A small-molecule ligand and the protein it binds are described below.
Small molecule (SMILES): CC(=O)N[C@@H]1[C@@H](O)[C@H](O)[C@@H](CO)O[C@H]1O

Sequence of chain 1.A:
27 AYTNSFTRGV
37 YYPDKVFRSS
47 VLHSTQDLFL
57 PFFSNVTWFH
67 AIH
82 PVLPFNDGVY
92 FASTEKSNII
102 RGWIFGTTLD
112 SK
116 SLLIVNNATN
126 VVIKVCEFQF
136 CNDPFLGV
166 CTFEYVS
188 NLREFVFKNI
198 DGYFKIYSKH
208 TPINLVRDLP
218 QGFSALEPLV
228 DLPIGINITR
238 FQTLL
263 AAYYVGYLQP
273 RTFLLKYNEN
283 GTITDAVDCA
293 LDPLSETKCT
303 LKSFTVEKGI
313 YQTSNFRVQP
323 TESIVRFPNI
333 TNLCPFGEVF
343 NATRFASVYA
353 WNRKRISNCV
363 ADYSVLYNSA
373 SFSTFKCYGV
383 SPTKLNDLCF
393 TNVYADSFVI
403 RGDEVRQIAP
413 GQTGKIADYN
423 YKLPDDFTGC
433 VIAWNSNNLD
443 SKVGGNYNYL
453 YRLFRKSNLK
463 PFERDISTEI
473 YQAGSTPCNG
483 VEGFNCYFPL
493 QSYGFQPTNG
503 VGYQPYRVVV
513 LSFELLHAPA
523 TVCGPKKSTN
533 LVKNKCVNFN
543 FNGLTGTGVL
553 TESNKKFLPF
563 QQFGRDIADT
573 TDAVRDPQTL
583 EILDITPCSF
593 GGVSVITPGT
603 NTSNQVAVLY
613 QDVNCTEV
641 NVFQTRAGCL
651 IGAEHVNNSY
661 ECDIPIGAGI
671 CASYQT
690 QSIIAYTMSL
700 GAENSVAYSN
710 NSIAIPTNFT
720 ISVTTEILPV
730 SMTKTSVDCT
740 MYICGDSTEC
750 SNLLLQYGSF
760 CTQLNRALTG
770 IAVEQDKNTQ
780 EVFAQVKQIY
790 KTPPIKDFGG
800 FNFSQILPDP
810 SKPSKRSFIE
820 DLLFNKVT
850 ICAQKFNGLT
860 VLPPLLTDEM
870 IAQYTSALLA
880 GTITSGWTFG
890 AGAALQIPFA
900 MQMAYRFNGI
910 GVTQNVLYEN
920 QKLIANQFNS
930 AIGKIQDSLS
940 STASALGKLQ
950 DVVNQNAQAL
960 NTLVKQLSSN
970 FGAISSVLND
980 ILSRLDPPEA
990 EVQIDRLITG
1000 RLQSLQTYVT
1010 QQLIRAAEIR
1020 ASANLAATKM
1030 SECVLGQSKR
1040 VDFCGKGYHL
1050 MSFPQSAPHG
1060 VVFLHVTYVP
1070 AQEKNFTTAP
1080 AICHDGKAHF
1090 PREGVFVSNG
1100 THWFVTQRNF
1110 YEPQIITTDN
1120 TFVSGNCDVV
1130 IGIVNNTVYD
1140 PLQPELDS

Sequence of chain 1.C:
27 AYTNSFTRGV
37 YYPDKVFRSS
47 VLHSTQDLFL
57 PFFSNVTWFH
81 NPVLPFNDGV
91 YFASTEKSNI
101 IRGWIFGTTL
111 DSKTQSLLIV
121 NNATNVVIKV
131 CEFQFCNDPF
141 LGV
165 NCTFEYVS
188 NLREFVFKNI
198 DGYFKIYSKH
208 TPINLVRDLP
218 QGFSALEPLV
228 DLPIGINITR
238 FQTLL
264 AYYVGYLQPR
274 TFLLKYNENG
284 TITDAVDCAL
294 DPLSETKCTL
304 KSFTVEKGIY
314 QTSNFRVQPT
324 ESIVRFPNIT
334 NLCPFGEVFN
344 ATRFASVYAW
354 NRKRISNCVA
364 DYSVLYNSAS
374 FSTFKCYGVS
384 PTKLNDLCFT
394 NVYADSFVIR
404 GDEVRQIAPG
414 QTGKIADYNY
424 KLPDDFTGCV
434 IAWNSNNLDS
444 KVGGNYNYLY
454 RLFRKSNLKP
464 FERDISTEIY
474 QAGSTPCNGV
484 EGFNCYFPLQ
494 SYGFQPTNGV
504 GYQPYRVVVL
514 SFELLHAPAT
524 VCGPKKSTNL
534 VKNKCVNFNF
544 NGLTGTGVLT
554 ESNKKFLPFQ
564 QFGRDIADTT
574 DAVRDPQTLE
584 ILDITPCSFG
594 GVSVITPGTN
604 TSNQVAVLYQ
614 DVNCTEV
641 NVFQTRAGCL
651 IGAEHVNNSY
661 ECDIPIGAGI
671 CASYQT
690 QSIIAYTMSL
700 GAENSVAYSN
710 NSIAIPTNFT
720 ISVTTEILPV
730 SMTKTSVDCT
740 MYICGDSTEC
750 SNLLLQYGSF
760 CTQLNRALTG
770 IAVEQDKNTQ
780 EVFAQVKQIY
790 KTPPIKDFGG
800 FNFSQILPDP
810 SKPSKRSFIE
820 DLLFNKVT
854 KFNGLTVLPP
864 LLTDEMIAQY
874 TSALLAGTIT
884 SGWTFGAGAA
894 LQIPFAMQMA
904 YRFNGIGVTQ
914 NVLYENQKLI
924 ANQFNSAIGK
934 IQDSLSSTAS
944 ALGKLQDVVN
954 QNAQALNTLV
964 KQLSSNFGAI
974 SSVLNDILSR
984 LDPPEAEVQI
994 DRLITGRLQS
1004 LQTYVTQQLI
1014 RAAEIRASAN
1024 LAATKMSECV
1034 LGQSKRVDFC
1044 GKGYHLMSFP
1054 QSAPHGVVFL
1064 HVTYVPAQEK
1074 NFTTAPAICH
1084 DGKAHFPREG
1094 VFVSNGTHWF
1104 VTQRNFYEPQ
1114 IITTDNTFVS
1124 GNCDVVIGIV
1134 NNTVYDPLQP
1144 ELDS

Binding-site contacts:
Ligand atom O7 contacts residue ASN1074 of chain 1.C at 4.4 Å.
Ligand atom N2 contacts residue ASN1074 of chain 1.C at 3.0 Å (h-bond).
Ligand atom C7 contacts residue ASN1074 of chain 1.C at 3.9 Å.
Ligand atom C6 contacts residue ALA706 of chain 1.C at 3.7 Å (hydrophobic).
Ligand atom C5 contacts residue ASN1074 of chain 1.C at 3.7 Å.
Ligand atom C3 contacts residue ASN1074 of chain 1.C at 3.8 Å.
Ligand atom O4 contacts residue ALA706 of chain 1.C at 4.4 Å.
Ligand atom C5 contacts residue ALA706 of chain 1.C at 3.6 Å (hydrophobic).
Ligand atom C1 contacts residue GLN895 of chain 1.A at 3.7 Å.
Ligand atom O5 contacts residue ASN1074 of chain 1.C at 2.4 Å (h-bond).
Ligand atom C2 contacts residue ASN1074 of chain 1.C at 2.5 Å.
Ligand atom O5 contacts residue GLN895 of chain 1.A at 4.3 Å.
Ligand atom C4 contacts residue ASN1074 of chain 1.C at 4.2 Å.
Ligand atom C8 contacts residue GLU1072 of chain 1.C at 3.2 Å.
Ligand atom C1 contacts residue ASN1074 of chain 1.C at 1.4 Å.
Ligand atom O6 contacts residue ALA706 of chain 1.C at 4.1 Å.